Sequence of chain 1.E:
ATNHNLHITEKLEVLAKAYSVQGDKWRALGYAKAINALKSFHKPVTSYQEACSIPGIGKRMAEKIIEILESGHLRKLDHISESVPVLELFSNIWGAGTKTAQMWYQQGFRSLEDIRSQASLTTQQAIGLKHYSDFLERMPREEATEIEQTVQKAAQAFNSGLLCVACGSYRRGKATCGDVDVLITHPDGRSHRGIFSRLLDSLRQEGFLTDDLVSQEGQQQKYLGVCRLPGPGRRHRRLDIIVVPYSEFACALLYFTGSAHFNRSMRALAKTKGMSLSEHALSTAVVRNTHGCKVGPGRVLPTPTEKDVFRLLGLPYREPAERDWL

A small-molecule ligand and the protein it binds are described below.
Small molecule (SMILES): Cc1cn([C@H]2C[C@H](O[P](=O)(O)OC[C@H]3O[C@@H](n4cnc5c(N)ncnc54)C[C@@H]3O[P](=O)(O)OC[C@H]3O[C@@H](n4ccc(N)nc4=O)C[C@@H]3O)[C@@H](CO[P](=O)(O)O[C@H]3C[C@H](n4cnc5c(=O)nc(N)[nH]c54)O[C@@H]3CO[P](=O)(O)O[C@H]3C[C@H](n4cnc5c(N)ncnc54)O[C@@H]3CO[P](=O)(O)O[C@H]3C[C@H](n4ccc(N)nc4=O)O[C@@H]3CO)O2)c(=O)[nH]c1=O

Binding-site contacts:
Ligand atom C4' contacts residue GLY100 of chain 1.E at 3.6 Å.
Ligand atom P contacts residue LYS104 of chain 1.E at 3.8 Å.
Ligand atom C1' contacts residue TYR262 of chain 1.E at 3.7 Å (hydrophobic).
Ligand atom C5' contacts residue ARG245 of chain 1.E at 3.7 Å.
Ligand atom OP1 contacts residue ILE98 of chain 1.E at 3.5 Å (h-bond).
Ligand atom C5' contacts residue GLY100 of chain 1.E at 3.5 Å.
Ligand atom P contacts residue GLY102 of chain 1.E at 3.7 Å.
Ligand atom C2' contacts residue 1RZ1 of chain 1.Z at 3.6 Å.
Ligand atom C5' contacts residue GLY102 of chain 1.E at 3.7 Å.
Ligand atom O5' contacts residue GLY102 of chain 1.E at 3.6 Å.
Ligand atom P contacts residue TRP99 of chain 1.E at 3.7 Å.
Ligand atom C6 contacts residue 1RZ1 of chain 1.Z at 3.7 Å.
Ligand atom C5 contacts residue 1RZ1 of chain 1.Z at 3.2 Å.
Ligand atom OP2 contacts residue LYS104 of chain 1.E at 3.0 Å (salt-bridge).
Ligand atom C1' contacts residue LYS229 of chain 1.E at 3.7 Å.
Ligand atom OP1 contacts residue ARG245 of chain 1.E at 2.9 Å (salt-bridge).
Ligand atom O3' contacts residue LYS229 of chain 1.E at 3.4 Å.
Ligand atom OP1 contacts residue LYS104 of chain 1.E at 3.6 Å (salt-bridge).
Ligand atom OP1 contacts residue CA1 of chain 1.BA at 2.4 Å.
Ligand atom O3' contacts residue ASP247 of chain 1.E at 3.6 Å (salt-bridge).
Ligand atom OP1 contacts residue GLY100 of chain 1.E at 2.8 Å (h-bond).
Ligand atom OP2 contacts residue GLY102 of chain 1.E at 3.7 Å.
Ligand atom N4 contacts residue 1RZ1 of chain 1.Z at 3.4 Å (h-bond).
Ligand atom OP1 contacts residue GLY102 of chain 1.E at 2.8 Å (h-bond).
Ligand atom O3' contacts residue GLY100 of chain 1.E at 3.4 Å.
Ligand atom OP1 contacts residue TRP99 of chain 1.E at 3.7 Å.
Ligand atom OP2 contacts residue CA1 of chain 1.BA at 3.6 Å.
Ligand atom C4' contacts residue TRP99 of chain 1.E at 3.5 Å (hydrophobic).
Ligand atom O5' contacts residue LYS104 of chain 1.E at 3.7 Å.
Ligand atom P contacts residue CA1 of chain 1.BA at 3.4 Å.
Ligand atom OP1 contacts residue LYS104 of chain 1.E at 3.4 Å.
Ligand atom OP2 contacts residue THR103 of chain 1.E at 3.5 Å (h-bond).
Ligand atom O3' contacts residue TRP99 of chain 1.E at 3.4 Å.
Ligand atom OP1 contacts residue TRP99 of chain 1.E at 2.9 Å (h-bond).
Ligand atom O2 contacts residue TYR262 of chain 1.E at 2.7 Å (h-bond).
Ligand atom C2 contacts residue TYR262 of chain 1.E at 3.7 Å (hydrophobic).
Ligand atom OP1 contacts residue THR105 of chain 1.E at 2.7 Å (h-bond).
Ligand atom P contacts residue LYS104 of chain 1.E at 3.8 Å.
Ligand atom OP1 contacts residue ALA101 of chain 1.E at 3.4 Å (h-bond).
Ligand atom C4 contacts residue 1RZ1 of chain 1.Z at 3.2 Å.